Binding-site contacts:
Ligand atom O4 contacts residue LEU83 of chain 1.A at 3.7 Å.
Ligand atom O4P contacts residue ARG81 of chain 1.A at 2.8 Å (salt-bridge).
Ligand atom P2 contacts residue ARG35 of chain 1.A at 3.5 Å.
Ligand atom C6 contacts residue TYR107 of chain 1.A at 3.9 Å (hydrophobic).
Ligand atom C3' contacts residue TYR107 of chain 1.A at 3.9 Å (hydrophobic).
Ligand atom O1P contacts residue LYS78 of chain 1.A at 3.2 Å.
Ligand atom C5M contacts residue TYR107 of chain 1.A at 3.6 Å (hydrophobic).
Ligand atom C5' contacts residue TYR107 of chain 1.A at 3.5 Å (hydrophobic).
Ligand atom C1' contacts residue ASP77 of chain 1.A at 3.9 Å.
Ligand atom C4' contacts residue ARG81 of chain 1.A at 3.5 Å.
Ligand atom O5P contacts residue CA1 of chain 1.B at 2.9 Å.
Ligand atom O2 contacts residue ASP77 of chain 1.A at 3.5 Å.
Ligand atom C2' contacts residue TYR107 of chain 1.A at 3.8 Å (hydrophobic).
Ligand atom C5 contacts residue LEU83 of chain 1.A at 3.8 Å (hydrophobic).
Ligand atom O3' contacts residue LYS78 of chain 1.A at 3.6 Å.
Ligand atom C5 contacts residue TYR107 of chain 1.A at 3.8 Å (hydrophobic).
Ligand atom P2 contacts residue ARG81 of chain 1.A at 3.9 Å.
Ligand atom O4P contacts residue ASP21 of chain 1.A at 3.9 Å.
Ligand atom O5P contacts residue ASP40 of chain 1.A at 3.4 Å (salt-bridge).
Ligand atom O2P contacts residue TYR79 of chain 1.A at 2.5 Å (h-bond).
Ligand atom O5' contacts residue MPD1 of chain 1.E at 3.6 Å.
Ligand atom P1 contacts residue TYR79 of chain 1.A at 3.9 Å.
Ligand atom C5M contacts residue ARG35 of chain 1.A at 3.6 Å.
Ligand atom O6P contacts residue MPD1 of chain 1.E at 3.9 Å.
Ligand atom O5P contacts residue ARG35 of chain 1.A at 2.8 Å (salt-bridge).
Ligand atom C5' contacts residue ARG81 of chain 1.A at 3.9 Å.
Ligand atom C4 contacts residue LEU83 of chain 1.A at 3.6 Å (hydrophobic).
Ligand atom O2P contacts residue LYS78 of chain 1.A at 2.6 Å (salt-bridge).
Ligand atom N3 contacts residue LEU83 of chain 1.A at 3.9 Å.
Ligand atom C1' contacts residue ARG81 of chain 1.A at 3.9 Å.
Ligand atom C5M contacts residue LEU36 of chain 1.A at 3.7 Å (hydrophobic).
Ligand atom P1 contacts residue LYS78 of chain 1.A at 3.4 Å.
Ligand atom O5' contacts residue ARG35 of chain 1.A at 3.7 Å.
Ligand atom C2 contacts residue ASP77 of chain 1.A at 3.8 Å.
Ligand atom O5' contacts residue ARG81 of chain 1.A at 3.0 Å (salt-bridge).
Ligand atom O3' contacts residue TYR79 of chain 1.A at 3.4 Å.
Ligand atom O4P contacts residue ARG35 of chain 1.A at 3.0 Å (salt-bridge).
Ligand atom P2 contacts residue CA1 of chain 1.B at 3.9 Å.
Ligand atom O4 contacts residue LEU37 of chain 1.A at 3.9 Å.
Ligand atom O4' contacts residue ARG81 of chain 1.A at 3.0 Å (salt-bridge).

A small-molecule ligand and the protein it binds are described below.
Small molecule (SMILES): Cc1cn([C@H]2C[C@H](OP(=O)(O)O)[C@@H](COP(=O)(O)O)O2)c(=O)[nH]c1=O

Sequence of chain 1.A:
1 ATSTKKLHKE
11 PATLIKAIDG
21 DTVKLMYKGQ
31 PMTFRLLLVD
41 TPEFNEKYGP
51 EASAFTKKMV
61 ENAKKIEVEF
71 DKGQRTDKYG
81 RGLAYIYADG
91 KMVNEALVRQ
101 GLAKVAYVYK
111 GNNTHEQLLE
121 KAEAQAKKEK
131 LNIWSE